Sequence of chain 1.D:
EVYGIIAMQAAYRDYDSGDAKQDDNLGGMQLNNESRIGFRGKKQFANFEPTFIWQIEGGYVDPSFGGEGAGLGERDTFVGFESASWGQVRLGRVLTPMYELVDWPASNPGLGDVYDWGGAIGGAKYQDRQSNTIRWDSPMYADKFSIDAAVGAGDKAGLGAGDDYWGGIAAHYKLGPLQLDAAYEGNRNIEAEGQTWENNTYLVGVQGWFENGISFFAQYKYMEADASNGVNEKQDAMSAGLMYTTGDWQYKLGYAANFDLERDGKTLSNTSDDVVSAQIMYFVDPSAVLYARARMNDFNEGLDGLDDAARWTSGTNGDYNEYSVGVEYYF

The protein below binds the small molecule below.
Small molecule (SMILES): CC(=O)N[C@H]1[C@H](O[C@H]2[C@H](O)[C@@H](NC(C)=O)[C@H](O[C@H]3[C@H](O)[C@@H](NC(C)=O)CO[C@@H]3CO)O[C@@H]2CO)O[C@H](CO)[C@@H](O[C@@H]2O[C@H](CO)[C@@H](O[C@@H]3O[C@H](CO)[C@@H](O)[C@H](O)[C@H]3NC(C)=O)[C@H](O)[C@H]2NC(C)=O)[C@@H]1O

Binding-site contacts:
Ligand atom C6 contacts residue GLU34 of chain 1.D at 3.5 Å.
Ligand atom O7 contacts residue ARG129 of chain 1.D at 3.1 Å (salt-bridge).
Ligand atom C2 contacts residue ASP103 of chain 1.D at 3.7 Å.
Ligand atom O7 contacts residue GLU34 of chain 1.D at 3.3 Å (salt-bridge).
Ligand atom C8 contacts residue TRP117 of chain 1.D at 3.1 Å (hydrophobic).
Ligand atom C7 contacts residue ASN108 of chain 1.D at 3.7 Å.
Ligand atom C4 contacts residue TRP312 of chain 1.D at 3.7 Å (hydrophobic).
Ligand atom C7 contacts residue ARG75 of chain 1.D at 3.7 Å.
Ligand atom O3 contacts residue ASN317 of chain 1.D at 2.4 Å (h-bond).
Ligand atom O6 contacts residue TYR99 of chain 1.D at 3.0 Å (h-bond).
Ligand atom C6 contacts residue TRP104 of chain 1.D at 3.7 Å (hydrophobic).
Ligand atom C8 contacts residue ASN108 of chain 1.D at 2.9 Å.
Ligand atom C7 contacts residue ASP103 of chain 1.D at 3.5 Å.
Ligand atom O3 contacts residue TYR99 of chain 1.D at 3.6 Å.
Ligand atom C6 contacts residue ASP103 of chain 1.D at 3.7 Å.
Ligand atom O7 contacts residue ARG293 of chain 1.D at 3.6 Å (salt-bridge).
Ligand atom C2 contacts residue GLU328 of chain 1.D at 3.6 Å.
Ligand atom C2 contacts residue TRP117 of chain 1.D at 3.6 Å (hydrophobic).
Ligand atom N2 contacts residue GLU34 of chain 1.D at 3.4 Å (salt-bridge).
Ligand atom O5 contacts residue TRP104 of chain 1.D at 3.7 Å.
Ligand atom C2 contacts residue ASN108 of chain 1.D at 3.2 Å.
Ligand atom O3 contacts residue TRP117 of chain 1.D at 3.5 Å.
Ligand atom C3 contacts residue ASN317 of chain 1.D at 3.5 Å.
Ligand atom C8 contacts residue ASP128 of chain 1.D at 3.6 Å.
Ligand atom C1 contacts residue GLU328 of chain 1.D at 3.5 Å.
Ligand atom C4 contacts residue TYR60 of chain 1.D at 3.5 Å (hydrophobic).
Ligand atom C7 contacts residue GLU328 of chain 1.D at 3.5 Å.
Ligand atom C3 contacts residue ASP103 of chain 1.D at 3.1 Å.
Ligand atom N2 contacts residue GLU328 of chain 1.D at 2.9 Å (salt-bridge).
Ligand atom C8 contacts residue ASP103 of chain 1.D at 3.4 Å.
Ligand atom N2 contacts residue ASP103 of chain 1.D at 2.8 Å (salt-bridge).
Ligand atom O7 contacts residue ASN317 of chain 1.D at 3.7 Å.
Ligand atom N2 contacts residue ASN317 of chain 1.D at 3.0 Å (h-bond).
Ligand atom C2 contacts residue ASN317 of chain 1.D at 3.6 Å.
Ligand atom O7 contacts residue TYR291 of chain 1.D at 3.4 Å.
Ligand atom O7 contacts residue ARG75 of chain 1.D at 2.9 Å (salt-bridge).
Ligand atom C7 contacts residue ASN317 of chain 1.D at 3.5 Å.
Ligand atom O7 contacts residue PHE65 of chain 1.D at 3.4 Å.
Ligand atom O3 contacts residue ASP103 of chain 1.D at 3.6 Å (salt-bridge).
Ligand atom C4 contacts residue TRP117 of chain 1.D at 3.5 Å (hydrophobic).